Binding-site contacts:
Ligand atom C18 contacts residue THR183 of chain 1.A at 3.4 Å.
Ligand atom P contacts residue GLY184 of chain 1.A at 3.9 Å.
Ligand atom O21 contacts residue THR183 of chain 1.A at 3.6 Å.
Ligand atom C7 contacts residue ALA129 of chain 1.A at 3.8 Å (hydrophobic).
Ligand atom C1 contacts residue LEU100 of chain 1.A at 3.9 Å (hydrophobic).
Ligand atom O20 contacts residue GLY213 of chain 1.A at 3.9 Å.
Ligand atom C4 contacts residue LEU127 of chain 1.A at 3.7 Å (hydrophobic).
Ligand atom P contacts residue GLY234 of chain 1.A at 3.8 Å.
Ligand atom C9 contacts residue ILE153 of chain 1.A at 3.4 Å (hydrophobic).
Ligand atom O21 contacts residue GLY184 of chain 1.A at 3.4 Å (h-bond).
Ligand atom O22 contacts residue GLY213 of chain 1.A at 2.7 Å (h-bond).
Ligand atom C4 contacts residue LEU100 of chain 1.A at 3.6 Å (hydrophobic).
Ligand atom O13 contacts residue GLU49 of chain 1.A at 3.0 Å.
Ligand atom C2 contacts residue THR183 of chain 1.A at 3.8 Å.
Ligand atom C1 contacts residue THR183 of chain 1.A at 3.7 Å.
Ligand atom O17 contacts residue THR183 of chain 1.A at 3.8 Å.
Ligand atom O20 contacts residue GLY234 of chain 1.A at 2.9 Å (h-bond).
Ligand atom C3 contacts residue LEU100 of chain 1.A at 3.5 Å (hydrophobic).
Ligand atom C4 contacts residue TYR175 of chain 1.A at 3.7 Å (hydrophobic).
Ligand atom O12 contacts residue TYR175 of chain 1.A at 2.6 Å (h-bond).
Ligand atom C10 contacts residue LEU127 of chain 1.A at 3.8 Å (hydrophobic).
Ligand atom O22 contacts residue GLY184 of chain 1.A at 3.2 Å (h-bond).
Ligand atom C7 contacts residue ALA59 of chain 1.A at 3.5 Å (hydrophobic).
Ligand atom C6 contacts residue PHE212 of chain 1.A at 3.8 Å (hydrophobic).
Ligand atom P contacts residue GLY213 of chain 1.A at 3.8 Å.
Ligand atom O20 contacts residue SER235 of chain 1.A at 3.3 Å (h-bond).
Ligand atom S11 contacts residue TYR175 of chain 1.A at 3.8 Å.
Ligand atom P contacts residue SER235 of chain 1.A at 3.6 Å.
Ligand atom C16 contacts residue GLY234 of chain 1.A at 3.6 Å.
Ligand atom O21 contacts residue GLY234 of chain 1.A at 3.8 Å.
Ligand atom N1 contacts residue PHE22 of chain 1.A at 3.5 Å.
Ligand atom C7 contacts residue PHE212 of chain 1.A at 3.8 Å (hydrophobic).
Ligand atom O13 contacts residue LEU100 of chain 1.A at 3.6 Å.
Ligand atom C2 contacts residue LEU100 of chain 1.A at 3.5 Å (hydrophobic).
Ligand atom O13 contacts residue PHE22 of chain 1.A at 3.0 Å.
Ligand atom O21 contacts residue SER235 of chain 1.A at 2.5 Å (h-bond).
Ligand atom O12 contacts residue ILE232 of chain 1.A at 3.7 Å.
Ligand atom C10 contacts residue ILE153 of chain 1.A at 3.8 Å (hydrophobic).
Ligand atom C5 contacts residue PHE212 of chain 1.A at 3.7 Å (hydrophobic).
Ligand atom O22 contacts residue PHE212 of chain 1.A at 3.2 Å.

Sequence of chain 1.B:
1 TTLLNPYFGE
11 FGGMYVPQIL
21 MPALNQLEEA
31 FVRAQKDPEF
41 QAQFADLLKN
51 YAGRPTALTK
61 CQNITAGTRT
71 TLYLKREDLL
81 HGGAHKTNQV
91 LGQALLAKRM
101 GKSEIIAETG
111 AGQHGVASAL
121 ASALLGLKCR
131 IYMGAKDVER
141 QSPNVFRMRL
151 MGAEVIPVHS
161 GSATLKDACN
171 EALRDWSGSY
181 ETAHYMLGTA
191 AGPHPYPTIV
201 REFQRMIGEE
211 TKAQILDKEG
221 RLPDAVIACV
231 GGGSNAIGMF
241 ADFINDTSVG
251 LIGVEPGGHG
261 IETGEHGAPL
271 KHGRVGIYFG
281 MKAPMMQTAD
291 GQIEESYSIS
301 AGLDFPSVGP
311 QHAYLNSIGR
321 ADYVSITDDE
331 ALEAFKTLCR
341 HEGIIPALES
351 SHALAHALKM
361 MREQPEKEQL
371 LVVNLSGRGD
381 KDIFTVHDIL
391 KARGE

A protein and the small-molecule ligand that binds it are described below.
Small molecule (SMILES): O=P(O)(O)OCCNS(=O)(=O)c1ccc2ccccc2c1

Sequence of chain 1.A:
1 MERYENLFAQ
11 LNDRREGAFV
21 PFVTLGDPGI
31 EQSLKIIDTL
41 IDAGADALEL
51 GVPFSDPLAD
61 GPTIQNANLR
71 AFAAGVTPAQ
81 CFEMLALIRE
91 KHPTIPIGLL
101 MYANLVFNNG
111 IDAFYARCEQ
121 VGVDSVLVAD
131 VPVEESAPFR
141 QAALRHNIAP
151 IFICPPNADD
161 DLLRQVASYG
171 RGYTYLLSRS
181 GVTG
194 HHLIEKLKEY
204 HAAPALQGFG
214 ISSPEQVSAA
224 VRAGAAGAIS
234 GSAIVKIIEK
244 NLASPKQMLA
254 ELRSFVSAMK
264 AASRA